Binding-site contacts:
Ligand atom C8 contacts residue TYR212 of chain 1.F at 4.0 Å (hydrophobic).
Ligand atom C12 contacts residue TYR212 of chain 1.F at 3.3 Å (hydrophobic).
Ligand atom C12 contacts residue TRP164 of chain 1.F at 4.0 Å (hydrophobic).
Ligand atom C9 contacts residue CYS207 of chain 1.F at 3.8 Å (hydrophobic).
Ligand atom C5 contacts residue TRP164 of chain 1.F at 3.8 Å (hydrophobic).
Ligand atom C16 contacts residue MET133 of chain 1.H at 3.8 Å (hydrophobic).
Ligand atom C9 contacts residue TYR205 of chain 1.F at 3.9 Å (hydrophobic).
Ligand atom O1 contacts residue VAL165 of chain 1.F at 3.7 Å.
Ligand atom O1 contacts residue TRP164 of chain 1.F at 3.5 Å.
Ligand atom C12 contacts residue CYS207 of chain 1.F at 3.6 Å (hydrophobic).
Ligand atom C8 contacts residue TYR205 of chain 1.F at 3.6 Å (hydrophobic).
Ligand atom N3 contacts residue ILE135 of chain 1.H at 3.8 Å.
Ligand atom C16 contacts residue ILE135 of chain 1.H at 4.0 Å (hydrophobic).
Ligand atom N3 contacts residue TRP164 of chain 1.F at 3.2 Å (h-bond).
Ligand atom C4 contacts residue ILE135 of chain 1.H at 3.9 Å (hydrophobic).
Ligand atom C10 contacts residue CYS207 of chain 1.F at 4.0 Å (hydrophobic).
Ligand atom C15 contacts residue VAL165 of chain 1.F at 3.9 Å (hydrophobic).
Ligand atom C17 contacts residue MET133 of chain 1.H at 3.7 Å (hydrophobic).
Ligand atom O18 contacts residue VAL125 of chain 1.H at 3.4 Å.
Ligand atom C14 contacts residue VAL165 of chain 1.F at 3.8 Å (hydrophobic).
Ligand atom C16 contacts residue VAL125 of chain 1.H at 3.7 Å (hydrophobic).
Ligand atom C5 contacts residue TYR72 of chain 1.H at 3.9 Å (hydrophobic).
Ligand atom C10 contacts residue TYR72 of chain 1.H at 4.0 Å (hydrophobic).
Ligand atom C11 contacts residue TRP164 of chain 1.F at 3.6 Å (hydrophobic).
Ligand atom N7 contacts residue TRP164 of chain 1.F at 2.8 Å (h-bond).
Ligand atom C4 contacts residue TRP164 of chain 1.F at 3.5 Å (hydrophobic).
Ligand atom C12 contacts residue CYS208 of chain 1.F at 3.6 Å (hydrophobic).
Ligand atom C15 contacts residue VAL125 of chain 1.H at 3.6 Å (hydrophobic).
Ligand atom C2 contacts residue TRP164 of chain 1.F at 3.3 Å (hydrophobic).
Ligand atom C13 contacts residue TYR212 of chain 1.F at 3.3 Å (hydrophobic).
Ligand atom O1 contacts residue ILE135 of chain 1.H at 3.5 Å.
Ligand atom C14 contacts residue TRP164 of chain 1.F at 3.8 Å (hydrophobic).
Ligand atom C2 contacts residue ILE135 of chain 1.H at 3.7 Å (hydrophobic).
Ligand atom C17 contacts residue ILE135 of chain 1.H at 3.8 Å (hydrophobic).
Ligand atom C13 contacts residue CYS208 of chain 1.F at 4.0 Å (hydrophobic).
Ligand atom C6 contacts residue TRP164 of chain 1.F at 3.5 Å (hydrophobic).
Ligand atom C8 contacts residue TRP164 of chain 1.F at 3.6 Å (hydrophobic).
Ligand atom C10 contacts residue TYR205 of chain 1.F at 3.9 Å (hydrophobic).
Ligand atom C11 contacts residue CYS207 of chain 1.F at 3.7 Å (hydrophobic).
Ligand atom C13 contacts residue VAL165 of chain 1.F at 3.9 Å (hydrophobic).

This protein binds this small molecule.
Small molecule (SMILES): O=c1c(CCCO)ccc2n1C[C@@H]1CNC[C@H]2C1

Sequence of chain 1.F:
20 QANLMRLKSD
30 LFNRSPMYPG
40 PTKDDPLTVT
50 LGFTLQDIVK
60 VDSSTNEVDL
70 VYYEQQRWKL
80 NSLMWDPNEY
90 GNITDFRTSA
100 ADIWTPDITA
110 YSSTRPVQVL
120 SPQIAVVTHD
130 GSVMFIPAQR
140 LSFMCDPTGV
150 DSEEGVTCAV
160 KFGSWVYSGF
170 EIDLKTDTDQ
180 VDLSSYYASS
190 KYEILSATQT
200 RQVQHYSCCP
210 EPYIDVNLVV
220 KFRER

Sequence of chain 1.H:
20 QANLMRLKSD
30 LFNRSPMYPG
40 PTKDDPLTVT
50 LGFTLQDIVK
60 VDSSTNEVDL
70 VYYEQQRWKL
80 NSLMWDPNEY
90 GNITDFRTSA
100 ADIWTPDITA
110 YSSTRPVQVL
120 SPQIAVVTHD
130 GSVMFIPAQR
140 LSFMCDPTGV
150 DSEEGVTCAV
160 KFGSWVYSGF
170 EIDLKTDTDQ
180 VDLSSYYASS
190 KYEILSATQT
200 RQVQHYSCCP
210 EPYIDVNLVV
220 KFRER